Sequence of chain 1.A:
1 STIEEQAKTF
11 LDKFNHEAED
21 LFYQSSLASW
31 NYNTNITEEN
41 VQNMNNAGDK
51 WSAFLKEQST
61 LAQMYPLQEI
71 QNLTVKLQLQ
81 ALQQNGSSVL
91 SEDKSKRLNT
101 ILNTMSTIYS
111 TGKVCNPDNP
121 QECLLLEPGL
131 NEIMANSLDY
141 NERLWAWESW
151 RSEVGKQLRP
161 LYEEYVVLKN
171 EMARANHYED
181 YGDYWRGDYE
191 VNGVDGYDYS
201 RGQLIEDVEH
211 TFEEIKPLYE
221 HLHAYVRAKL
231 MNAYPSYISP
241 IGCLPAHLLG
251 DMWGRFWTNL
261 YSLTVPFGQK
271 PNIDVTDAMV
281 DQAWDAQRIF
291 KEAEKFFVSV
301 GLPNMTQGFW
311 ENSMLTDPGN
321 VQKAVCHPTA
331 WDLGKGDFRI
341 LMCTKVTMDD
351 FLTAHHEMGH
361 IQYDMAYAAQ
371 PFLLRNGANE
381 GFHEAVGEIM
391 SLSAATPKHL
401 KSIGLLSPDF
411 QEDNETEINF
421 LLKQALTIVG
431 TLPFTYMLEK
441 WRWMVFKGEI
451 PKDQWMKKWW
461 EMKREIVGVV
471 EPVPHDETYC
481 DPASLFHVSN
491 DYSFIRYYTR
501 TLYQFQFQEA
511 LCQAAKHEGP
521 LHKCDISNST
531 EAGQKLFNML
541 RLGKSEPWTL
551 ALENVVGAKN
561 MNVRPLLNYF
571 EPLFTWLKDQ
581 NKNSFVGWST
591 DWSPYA

A small-molecule ligand and the protein it binds are described below.
Small molecule (SMILES): CC(=O)N[C@@H]1[C@@H](O)[C@H](O)[C@@H](CO)O[C@H]1O

Binding-site contacts:
Ligand atom C8 contacts residue ASN414 of chain 1.A at 4.4 Å.
Ligand atom C4 contacts residue ASN414 of chain 1.A at 4.3 Å.
Ligand atom C3 contacts residue ASN414 of chain 1.A at 3.8 Å.
Ligand atom C7 contacts residue ASN414 of chain 1.A at 3.4 Å.
Ligand atom C1 contacts residue ASN414 of chain 1.A at 1.4 Å.
Ligand atom N2 contacts residue ASN414 of chain 1.A at 2.8 Å (h-bond).
Ligand atom O5 contacts residue ASN414 of chain 1.A at 2.5 Å (h-bond).
Ligand atom C2 contacts residue ASN414 of chain 1.A at 2.5 Å.
Ligand atom C5 contacts residue ASN414 of chain 1.A at 3.7 Å.
Ligand atom O7 contacts residue ASN414 of chain 1.A at 3.6 Å (h-bond).
Ligand atom C8 contacts residue TRP576 of chain 1.A at 3.5 Å (hydrophobic).